Binding-site contacts:
Ligand atom C1 contacts residue ASN154 of chain 40.C at 1.4 Å.
Ligand atom N2 contacts residue ASN154 of chain 40.C at 2.9 Å (h-bond).
Ligand atom O5 contacts residue THR156 of chain 40.C at 3.8 Å.
Ligand atom C4 contacts residue ASN154 of chain 40.C at 4.2 Å.
Ligand atom N2 contacts residue GLY150 of chain 40.C at 3.5 Å (h-bond).
Ligand atom C6 contacts residue ASN157 of chain 40.C at 3.7 Å.
Ligand atom O7 contacts residue ASN154 of chain 40.C at 4.0 Å.
Ligand atom C2 contacts residue ASN154 of chain 40.C at 2.4 Å.
Ligand atom C7 contacts residue ASN154 of chain 40.C at 3.7 Å.
Ligand atom O7 contacts residue GLY150 of chain 40.C at 2.9 Å (h-bond).
Ligand atom C5 contacts residue THR156 of chain 40.C at 4.1 Å.
Ligand atom C8 contacts residue ASN157 of chain 40.C at 3.3 Å.
Ligand atom C5 contacts residue ASN154 of chain 40.C at 3.6 Å.
Ligand atom C2 contacts residue GLY150 of chain 40.C at 3.8 Å.
Ligand atom O6 contacts residue MET151 of chain 40.C at 4.4 Å.
Ligand atom C6 contacts residue THR156 of chain 40.C at 3.9 Å.
Ligand atom C5 contacts residue MET151 of chain 40.C at 3.8 Å (hydrophobic).
Ligand atom C6 contacts residue ASP161 of chain 40.C at 3.7 Å.
Ligand atom C2 contacts residue MET151 of chain 40.C at 4.3 Å (hydrophobic).
Ligand atom C6 contacts residue THR156 of chain 40.C at 3.8 Å.
Ligand atom O5 contacts residue ASN154 of chain 40.C at 2.3 Å (h-bond).
Ligand atom C5 contacts residue THR156 of chain 40.C at 3.8 Å.
Ligand atom O5 contacts residue ASN157 of chain 40.C at 4.2 Å.
Ligand atom O5 contacts residue THR156 of chain 40.C at 4.1 Å.
Ligand atom C1 contacts residue MET151 of chain 40.C at 4.2 Å (hydrophobic).
Ligand atom C3 contacts residue ASN154 of chain 40.C at 3.8 Å.
Ligand atom C7 contacts residue GLY150 of chain 40.C at 3.1 Å.
Ligand atom C8 contacts residue THR156 of chain 40.C at 4.2 Å.
Ligand atom C1 contacts residue THR156 of chain 40.C at 4.3 Å.
Ligand atom C3 contacts residue MET151 of chain 40.C at 4.1 Å (hydrophobic).
Ligand atom C4 contacts residue MET151 of chain 40.C at 3.9 Å (hydrophobic).
Ligand atom O7 contacts residue HIS148 of chain 40.C at 3.6 Å.
Ligand atom O5 contacts residue MET151 of chain 40.C at 3.9 Å.
Ligand atom C8 contacts residue GLY150 of chain 40.C at 3.7 Å.
Ligand atom C1 contacts residue GLY150 of chain 40.C at 4.0 Å.

The small molecule below binds the protein below.
Small molecule (SMILES): CC(=O)N[C@H]1[C@H](O[C@H]2[C@H](O)[C@@H](NC(C)=O)CO[C@@H]2CO[C@@H]2O[C@@H](C)[C@@H](O)[C@@H](O)[C@@H]2O)O[C@H](CO)[C@@H](O)[C@@H]1O

Sequence of chain 40.C:
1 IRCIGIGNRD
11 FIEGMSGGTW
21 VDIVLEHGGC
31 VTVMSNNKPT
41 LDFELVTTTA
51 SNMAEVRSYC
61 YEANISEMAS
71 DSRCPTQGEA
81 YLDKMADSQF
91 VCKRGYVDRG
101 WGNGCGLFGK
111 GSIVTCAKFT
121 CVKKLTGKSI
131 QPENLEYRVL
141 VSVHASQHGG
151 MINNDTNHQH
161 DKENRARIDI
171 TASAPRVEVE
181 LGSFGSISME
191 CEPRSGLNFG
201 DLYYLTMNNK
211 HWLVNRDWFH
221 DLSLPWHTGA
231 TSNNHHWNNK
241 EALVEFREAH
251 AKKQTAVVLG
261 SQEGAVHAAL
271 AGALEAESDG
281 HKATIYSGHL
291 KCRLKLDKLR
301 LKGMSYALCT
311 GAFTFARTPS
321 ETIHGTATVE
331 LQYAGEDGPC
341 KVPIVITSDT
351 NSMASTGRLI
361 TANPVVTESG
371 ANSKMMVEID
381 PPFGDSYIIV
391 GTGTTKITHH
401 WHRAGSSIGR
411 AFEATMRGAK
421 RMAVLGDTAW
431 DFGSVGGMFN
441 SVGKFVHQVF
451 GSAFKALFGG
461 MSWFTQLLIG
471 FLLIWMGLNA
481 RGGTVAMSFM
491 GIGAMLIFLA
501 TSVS